Sequence of chain 15.K:
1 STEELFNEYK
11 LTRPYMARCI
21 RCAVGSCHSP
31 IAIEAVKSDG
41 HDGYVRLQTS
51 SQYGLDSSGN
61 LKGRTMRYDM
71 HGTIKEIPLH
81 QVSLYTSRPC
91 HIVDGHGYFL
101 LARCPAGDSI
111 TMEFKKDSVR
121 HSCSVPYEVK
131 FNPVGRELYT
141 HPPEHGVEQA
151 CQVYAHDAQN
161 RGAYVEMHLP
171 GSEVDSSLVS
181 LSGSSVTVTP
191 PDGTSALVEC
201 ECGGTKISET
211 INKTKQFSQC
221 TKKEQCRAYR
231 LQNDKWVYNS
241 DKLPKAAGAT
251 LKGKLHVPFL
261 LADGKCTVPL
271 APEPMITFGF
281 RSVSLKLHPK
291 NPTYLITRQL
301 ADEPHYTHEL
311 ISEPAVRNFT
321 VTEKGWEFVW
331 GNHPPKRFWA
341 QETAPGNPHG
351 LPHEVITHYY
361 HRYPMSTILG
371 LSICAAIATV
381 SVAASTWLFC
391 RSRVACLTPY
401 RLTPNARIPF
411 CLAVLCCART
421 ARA

Binding-site contacts:
Ligand atom C6 contacts residue SER284 of chain 15.K at 3.4 Å.
Ligand atom C6 contacts residue ASN318 of chain 15.K at 3.2 Å.
Ligand atom O6 contacts residue ASN318 of chain 15.K at 3.0 Å (h-bond).
Ligand atom O4 contacts residue ASN318 of chain 15.K at 4.5 Å.
Ligand atom O6 contacts residue SER284 of chain 15.K at 2.9 Å (h-bond).

The small molecule below binds the protein below.
Small molecule (SMILES): CC(=O)N[C@@H]1[C@@H](O)[C@H](O)[C@@H](CO)O[C@H]1O